Binding-site contacts:
Ligand atom C4 contacts residue NAG1 of chain 1.K at 3.0 Å.
Ligand atom C1 contacts residue THR494 of chain 1.A at 4.1 Å.
Ligand atom C8 contacts residue ASN495 of chain 1.A at 4.5 Å.
Ligand atom O7 contacts residue ASN495 of chain 1.A at 3.1 Å (h-bond).
Ligand atom N2 contacts residue ASN495 of chain 1.A at 3.1 Å (h-bond).
Ligand atom C7 contacts residue TYR449 of chain 1.A at 3.5 Å (hydrophobic).
Ligand atom N2 contacts residue TYR449 of chain 1.A at 2.8 Å (h-bond).
Ligand atom C5 contacts residue ASN495 of chain 1.A at 3.8 Å.
Ligand atom C1 contacts residue TYR449 of chain 1.A at 4.3 Å (hydrophobic).
Ligand atom C8 contacts residue THR494 of chain 1.A at 4.0 Å.
Ligand atom C3 contacts residue TYR449 of chain 1.A at 3.8 Å (hydrophobic).
Ligand atom O3 contacts residue TYR449 of chain 1.A at 3.4 Å.
Ligand atom C8 contacts residue ASN450 of chain 1.A at 4.0 Å.
Ligand atom C1 contacts residue ASN495 of chain 1.A at 1.8 Å.
Ligand atom C2 contacts residue TYR449 of chain 1.A at 3.7 Å (hydrophobic).
Ligand atom C3 contacts residue NAG1 of chain 1.K at 3.9 Å.
Ligand atom C6 contacts residue NAG1 of chain 1.K at 3.8 Å.
Ligand atom C8 contacts residue TYR449 of chain 1.A at 3.4 Å (hydrophobic).
Ligand atom C3 contacts residue ASN495 of chain 1.A at 4.0 Å.
Ligand atom O3 contacts residue NAG1 of chain 1.K at 3.4 Å (h-bond).
Ligand atom C2 contacts residue ASN495 of chain 1.A at 2.7 Å.
Ligand atom C5 contacts residue NAG1 of chain 1.K at 3.9 Å.
Ligand atom C7 contacts residue ASN495 of chain 1.A at 3.3 Å.
Ligand atom C7 contacts residue THR494 of chain 1.A at 4.1 Å.
Ligand atom O5 contacts residue ASN495 of chain 1.A at 2.5 Å (h-bond).
Ligand atom O4 contacts residue NAG1 of chain 1.K at 2.3 Å.
Ligand atom O6 contacts residue NAG1 of chain 1.K at 3.8 Å.
Ligand atom N2 contacts residue THR494 of chain 1.A at 3.8 Å.
Ligand atom C4 contacts residue ASN495 of chain 1.A at 4.4 Å.

The small molecule below binds the protein below.
Small molecule (SMILES): CC(=O)N[C@@H]1[C@@H](O)[C@H](O)[C@@H](CO)O[C@H]1O

Sequence of chain 1.A:
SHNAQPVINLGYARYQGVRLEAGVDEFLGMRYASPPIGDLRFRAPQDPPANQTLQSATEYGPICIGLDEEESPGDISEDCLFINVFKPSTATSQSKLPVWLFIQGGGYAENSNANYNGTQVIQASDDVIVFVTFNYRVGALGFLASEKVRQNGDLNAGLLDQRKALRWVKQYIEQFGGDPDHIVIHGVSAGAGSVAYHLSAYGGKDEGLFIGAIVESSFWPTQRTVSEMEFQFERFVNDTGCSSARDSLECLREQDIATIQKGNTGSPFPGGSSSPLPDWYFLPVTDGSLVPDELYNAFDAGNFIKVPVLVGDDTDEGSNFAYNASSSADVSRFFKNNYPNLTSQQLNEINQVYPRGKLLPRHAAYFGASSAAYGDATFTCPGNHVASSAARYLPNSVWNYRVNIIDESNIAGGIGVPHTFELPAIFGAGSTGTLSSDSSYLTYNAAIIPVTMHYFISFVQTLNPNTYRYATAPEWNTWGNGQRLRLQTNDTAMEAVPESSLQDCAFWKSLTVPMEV